Sequence of chain 1.B:
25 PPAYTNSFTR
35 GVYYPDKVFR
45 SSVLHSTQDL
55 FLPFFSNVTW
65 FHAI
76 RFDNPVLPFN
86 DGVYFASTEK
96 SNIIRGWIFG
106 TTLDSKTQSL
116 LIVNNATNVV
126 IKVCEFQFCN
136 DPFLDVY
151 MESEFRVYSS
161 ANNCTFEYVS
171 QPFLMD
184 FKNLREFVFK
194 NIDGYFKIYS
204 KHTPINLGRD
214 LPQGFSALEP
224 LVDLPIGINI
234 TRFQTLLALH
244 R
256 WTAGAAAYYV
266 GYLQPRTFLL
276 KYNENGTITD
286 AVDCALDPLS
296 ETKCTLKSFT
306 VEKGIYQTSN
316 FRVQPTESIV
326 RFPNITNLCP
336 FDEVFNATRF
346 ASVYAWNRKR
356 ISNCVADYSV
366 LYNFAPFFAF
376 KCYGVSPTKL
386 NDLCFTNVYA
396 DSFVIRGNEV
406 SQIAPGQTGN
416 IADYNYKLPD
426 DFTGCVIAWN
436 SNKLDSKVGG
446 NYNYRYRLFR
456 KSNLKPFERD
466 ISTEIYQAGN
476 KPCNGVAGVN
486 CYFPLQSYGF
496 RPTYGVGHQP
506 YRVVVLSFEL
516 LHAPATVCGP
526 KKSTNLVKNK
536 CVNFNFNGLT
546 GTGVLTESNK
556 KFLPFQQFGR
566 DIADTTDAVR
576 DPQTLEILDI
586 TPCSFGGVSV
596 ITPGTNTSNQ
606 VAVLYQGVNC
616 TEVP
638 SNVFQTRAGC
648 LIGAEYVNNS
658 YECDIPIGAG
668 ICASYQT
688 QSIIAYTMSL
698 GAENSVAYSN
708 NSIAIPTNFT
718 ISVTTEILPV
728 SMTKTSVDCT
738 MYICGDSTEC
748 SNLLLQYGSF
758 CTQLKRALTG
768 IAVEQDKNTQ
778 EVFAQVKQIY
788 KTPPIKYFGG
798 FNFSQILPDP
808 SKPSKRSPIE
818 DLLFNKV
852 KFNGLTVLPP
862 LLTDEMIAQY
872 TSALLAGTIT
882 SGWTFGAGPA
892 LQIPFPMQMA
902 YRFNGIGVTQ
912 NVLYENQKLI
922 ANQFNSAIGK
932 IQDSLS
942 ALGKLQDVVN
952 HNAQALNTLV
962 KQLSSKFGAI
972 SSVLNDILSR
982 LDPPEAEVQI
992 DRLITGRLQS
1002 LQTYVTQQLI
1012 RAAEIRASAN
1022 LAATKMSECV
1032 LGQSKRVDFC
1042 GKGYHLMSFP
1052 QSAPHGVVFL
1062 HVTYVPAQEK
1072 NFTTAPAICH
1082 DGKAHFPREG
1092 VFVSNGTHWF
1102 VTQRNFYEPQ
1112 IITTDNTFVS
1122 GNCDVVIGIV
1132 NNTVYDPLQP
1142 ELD

Sequence of chain 1.C:
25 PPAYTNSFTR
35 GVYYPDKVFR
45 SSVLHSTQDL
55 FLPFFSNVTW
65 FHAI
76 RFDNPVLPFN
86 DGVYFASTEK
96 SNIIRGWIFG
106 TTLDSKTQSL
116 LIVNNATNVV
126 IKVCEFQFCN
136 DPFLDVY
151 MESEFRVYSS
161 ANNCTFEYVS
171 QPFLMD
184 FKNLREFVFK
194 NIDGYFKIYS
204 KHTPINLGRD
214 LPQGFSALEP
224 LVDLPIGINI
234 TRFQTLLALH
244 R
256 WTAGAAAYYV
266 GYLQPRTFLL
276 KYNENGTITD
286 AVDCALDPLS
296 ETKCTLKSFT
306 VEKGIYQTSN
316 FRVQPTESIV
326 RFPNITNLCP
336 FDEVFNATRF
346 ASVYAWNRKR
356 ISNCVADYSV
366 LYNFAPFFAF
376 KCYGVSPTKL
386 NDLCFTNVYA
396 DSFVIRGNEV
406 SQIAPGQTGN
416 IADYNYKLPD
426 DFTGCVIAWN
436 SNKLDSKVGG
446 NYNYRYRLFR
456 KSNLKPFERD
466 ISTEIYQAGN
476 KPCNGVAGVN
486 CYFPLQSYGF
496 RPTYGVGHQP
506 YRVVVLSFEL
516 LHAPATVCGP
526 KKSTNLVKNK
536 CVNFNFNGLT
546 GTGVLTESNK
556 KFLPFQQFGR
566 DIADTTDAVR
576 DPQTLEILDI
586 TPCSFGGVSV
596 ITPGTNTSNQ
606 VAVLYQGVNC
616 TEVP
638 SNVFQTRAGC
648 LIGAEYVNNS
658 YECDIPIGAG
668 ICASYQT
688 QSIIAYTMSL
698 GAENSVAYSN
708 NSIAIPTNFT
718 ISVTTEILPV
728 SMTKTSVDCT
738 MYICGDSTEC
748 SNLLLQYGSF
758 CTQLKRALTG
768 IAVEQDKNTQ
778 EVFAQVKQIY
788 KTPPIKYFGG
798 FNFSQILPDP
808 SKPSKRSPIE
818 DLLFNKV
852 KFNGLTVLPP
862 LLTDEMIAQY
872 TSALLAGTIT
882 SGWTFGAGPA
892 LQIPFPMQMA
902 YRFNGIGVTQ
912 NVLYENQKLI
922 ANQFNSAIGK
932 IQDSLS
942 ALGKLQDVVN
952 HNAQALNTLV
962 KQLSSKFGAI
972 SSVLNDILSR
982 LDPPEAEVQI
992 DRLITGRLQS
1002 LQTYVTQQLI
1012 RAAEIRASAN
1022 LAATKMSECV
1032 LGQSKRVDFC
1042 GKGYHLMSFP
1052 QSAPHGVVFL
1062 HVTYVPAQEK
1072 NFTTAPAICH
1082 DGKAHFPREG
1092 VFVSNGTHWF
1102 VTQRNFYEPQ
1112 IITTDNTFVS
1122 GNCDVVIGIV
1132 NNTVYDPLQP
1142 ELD

Binding-site contacts:
Ligand atom C4 contacts residue ASN1072 of chain 1.B at 4.2 Å.
Ligand atom O5 contacts residue ALA704 of chain 1.B at 4.2 Å.
Ligand atom N2 contacts residue ASN1072 of chain 1.B at 2.8 Å (h-bond).
Ligand atom O6 contacts residue ALA704 of chain 1.B at 3.9 Å.
Ligand atom C5 contacts residue ASN1072 of chain 1.B at 3.7 Å.
Ligand atom O5 contacts residue NAG1 of chain 1.WA at 4.5 Å.
Ligand atom C3 contacts residue ALA704 of chain 1.B at 4.3 Å (hydrophobic).
Ligand atom C8 contacts residue LYS1071 of chain 1.B at 4.2 Å.
Ligand atom C2 contacts residue ASN1072 of chain 1.B at 2.5 Å.
Ligand atom O4 contacts residue NAG1 of chain 1.WA at 1.6 Å.
Ligand atom C3 contacts residue ASN1072 of chain 1.B at 3.8 Å.
Ligand atom C5 contacts residue ALA704 of chain 1.B at 3.2 Å (hydrophobic).
Ligand atom O4 contacts residue ALA704 of chain 1.B at 3.5 Å.
Ligand atom O3 contacts residue NAG1 of chain 1.WA at 3.1 Å (h-bond).
Ligand atom C7 contacts residue GLU1070 of chain 1.B at 4.3 Å.
Ligand atom C1 contacts residue GLN893 of chain 1.C at 4.0 Å.
Ligand atom C5 contacts residue NAG1 of chain 1.WA at 3.4 Å.
Ligand atom O6 contacts residue NAG1 of chain 1.WA at 4.5 Å.
Ligand atom C3 contacts residue NAG1 of chain 1.WA at 3.5 Å.
Ligand atom C8 contacts residue GLU1070 of chain 1.B at 2.9 Å.
Ligand atom O7 contacts residue ASN1072 of chain 1.B at 3.8 Å.
Ligand atom C6 contacts residue ALA704 of chain 1.B at 3.7 Å (hydrophobic).
Ligand atom C1 contacts residue ASN1072 of chain 1.B at 1.4 Å.
Ligand atom C7 contacts residue ASN1072 of chain 1.B at 3.5 Å.
Ligand atom C4 contacts residue ALA704 of chain 1.B at 3.8 Å (hydrophobic).
Ligand atom C6 contacts residue NAG1 of chain 1.WA at 3.2 Å.
Ligand atom C4 contacts residue NAG1 of chain 1.WA at 2.4 Å.
Ligand atom O5 contacts residue ASN1072 of chain 1.B at 2.4 Å (h-bond).

A small-molecule ligand and the protein it binds are described below.
Small molecule (SMILES): CC(=O)N[C@@H]1[C@@H](O)[C@H](O)[C@@H](CO)O[C@H]1O